Binding-site contacts:
Ligand atom NH1 contacts residue ARG61 of chain 2.A at 3.7 Å.
Ligand atom CA contacts residue LEU179 of chain 2.A at 3.7 Å (hydrophobic).
Ligand atom O2P contacts residue ARG61 of chain 2.A at 3.0 Å (salt-bridge).
Ligand atom N contacts residue ASN231 of chain 2.A at 2.9 Å (h-bond).
Ligand atom CB contacts residue ASN180 of chain 2.A at 3.4 Å.
Ligand atom CA contacts residue ASN231 of chain 2.A at 3.5 Å.
Ligand atom NH1 contacts residue GLU187 of chain 2.A at 2.9 Å (salt-bridge).
Ligand atom CE2 contacts residue ASP230 of chain 2.A at 3.4 Å.
Ligand atom C contacts residue LEU179 of chain 2.A at 3.6 Å (hydrophobic).
Ligand atom CA contacts residue LYS54 of chain 2.A at 3.5 Å.
Ligand atom P contacts residue LYS54 of chain 2.A at 3.7 Å.
Ligand atom O3P contacts residue ARG134 of chain 2.A at 2.8 Å (salt-bridge).
Ligand atom CB contacts residue ASN180 of chain 2.A at 3.4 Å.
Ligand atom NH2 contacts residue ARG65 of chain 2.A at 3.4 Å (salt-bridge).
Ligand atom CA contacts residue ASN180 of chain 2.A at 3.5 Å.
Ligand atom O1P contacts residue LYS54 of chain 2.A at 2.6 Å (salt-bridge).
Ligand atom CZ contacts residue GLU187 of chain 2.A at 3.5 Å.
Ligand atom O3P contacts residue LYS54 of chain 2.A at 3.5 Å.
Ligand atom CZ contacts residue ARG65 of chain 2.A at 3.6 Å.
Ligand atom O1P contacts residue ARG61 of chain 2.A at 2.9 Å (salt-bridge).
Ligand atom O2P contacts residue ARG134 of chain 2.A at 2.8 Å (salt-bridge).
Ligand atom O contacts residue VAL183 of chain 2.A at 3.3 Å.
Ligand atom N contacts residue ASN180 of chain 2.A at 2.7 Å (h-bond).
Ligand atom O contacts residue LEU179 of chain 2.A at 3.8 Å.
Ligand atom CA contacts residue ASN180 of chain 2.A at 3.6 Å.
Ligand atom NH1 contacts residue VAL183 of chain 2.A at 3.6 Å.
Ligand atom CD2 contacts residue LEU227 of chain 2.A at 3.7 Å (hydrophobic).
Ligand atom C contacts residue ASN180 of chain 2.A at 3.6 Å.
Ligand atom N contacts residue LEU179 of chain 2.A at 3.5 Å.
Ligand atom CB contacts residue ASN231 of chain 2.A at 3.6 Å.
Ligand atom C contacts residue LYS54 of chain 2.A at 3.6 Å.
Ligand atom NH2 contacts residue ARG61 of chain 2.A at 3.6 Å.
Ligand atom NH1 contacts residue ARG65 of chain 2.A at 3.7 Å.
Ligand atom P contacts residue ARG61 of chain 2.A at 3.7 Å.
Ligand atom NH1 contacts residue ARG134 of chain 2.A at 3.7 Å.
Ligand atom O3P contacts residue TYR135 of chain 2.A at 2.6 Å (h-bond).
Ligand atom C contacts residue ASN231 of chain 2.A at 3.7 Å.
Ligand atom NE contacts residue GLU187 of chain 2.A at 2.8 Å (salt-bridge).
Ligand atom CD contacts residue GLU187 of chain 2.A at 3.5 Å.
Ligand atom O contacts residue ASN231 of chain 2.A at 2.9 Å (h-bond).

A protein and the small-molecule ligand that binds it are described below.
Small molecule (SMILES): CSCC[C@@H](C=O)NC(=O)CNC(=O)[C@H](C)NC(=O)[C@H](COP(=O)(O)O)NC(=O)[C@H](Cc1ccccc1)NC(=O)[C@H](CCCNC(N)=[NH2+])NC(=O)[C@@H](N)CCCNC(N)=[NH2+]

Sequence of chain 2.A:
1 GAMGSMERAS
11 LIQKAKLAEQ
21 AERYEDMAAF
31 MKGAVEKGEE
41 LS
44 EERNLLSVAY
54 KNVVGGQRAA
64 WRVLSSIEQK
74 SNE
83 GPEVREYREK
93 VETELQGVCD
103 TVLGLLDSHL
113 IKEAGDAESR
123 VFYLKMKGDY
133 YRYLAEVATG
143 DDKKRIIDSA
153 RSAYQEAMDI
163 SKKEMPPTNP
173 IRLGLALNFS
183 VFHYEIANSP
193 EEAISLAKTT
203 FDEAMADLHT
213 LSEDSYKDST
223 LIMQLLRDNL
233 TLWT